A protein and the small-molecule ligand that binds it are described below.
Small molecule (SMILES): [H]/N=C(\N)c1ccc(C[C@@H](NC(=O)CNS(=O)(=O)c2ccc3ccccc3c2)C(=O)N2CCCCC2)cc1

Binding-site contacts:
Ligand atom NG2 contacts residue GLY238 of chain 1.B at 3.7 Å.
Ligand atom CF contacts residue ALA200 of chain 1.B at 3.1 Å (hydrophobic).
Ligand atom C7 contacts residue LEU96 of chain 1.B at 3.6 Å (hydrophobic).
Ligand atom C31 contacts residue TRP50 of chain 1.B at 3.3 Å (hydrophobic).
Ligand atom O1 contacts residue HIS43 of chain 1.B at 3.7 Å.
Ligand atom CF contacts residue GLY230 of chain 1.B at 3.7 Å.
Ligand atom C contacts residue GLY228 of chain 1.B at 3.6 Å.
Ligand atom NG1 contacts residue ASP199 of chain 1.B at 3.2 Å (salt-bridge).
Ligand atom N11 contacts residue HIS43 of chain 1.B at 3.5 Å.
Ligand atom CZ contacts residue ALA200 of chain 1.B at 3.6 Å (hydrophobic).
Ligand atom C7 contacts residue ASN95 of chain 1.B at 3.5 Å.
Ligand atom CE2 contacts residue TRP227 of chain 1.B at 3.5 Å (hydrophobic).
Ligand atom CD1 contacts residue GLU202 of chain 1.B at 3.3 Å.
Ligand atom C6 contacts residue GLU94 of chain 1.B at 3.8 Å.
Ligand atom CD2 contacts residue TRP227 of chain 1.B at 3.6 Å (hydrophobic).
Ligand atom CD2 contacts residue SER226 of chain 1.B at 3.6 Å.
Ligand atom NG2 contacts residue ASP199 of chain 1.B at 3.0 Å (salt-bridge).
Ligand atom CB1 contacts residue SER205 of chain 1.B at 3.2 Å.
Ligand atom NG2 contacts residue TRP227 of chain 1.B at 3.6 Å.
Ligand atom CE2 contacts residue GLY228 of chain 1.B at 3.8 Å.
Ligand atom O contacts residue TRP227 of chain 1.B at 3.4 Å.
Ligand atom N contacts residue GLY228 of chain 1.B at 2.7 Å (h-bond).
Ligand atom O2S contacts residue GLU229 of chain 1.B at 3.3 Å.
Ligand atom C6 contacts residue LEU96 of chain 1.B at 3.6 Å (hydrophobic).
Ligand atom NG1 contacts residue CYS231 of chain 1.B at 3.7 Å.
Ligand atom CD2 contacts residue SER205 of chain 1.B at 3.5 Å.
Ligand atom NG1 contacts residue GLY230 of chain 1.B at 2.7 Å (h-bond).
Ligand atom CF contacts residue ASP199 of chain 1.B at 3.5 Å.
Ligand atom NG2 contacts residue ALA200 of chain 1.B at 3.4 Å (h-bond).
Ligand atom C6 contacts residue ASN95 of chain 1.B at 3.8 Å.
Ligand atom CA contacts residue GLY228 of chain 1.B at 3.5 Å.
Ligand atom CE1 contacts residue GLY230 of chain 1.B at 3.2 Å.
Ligand atom CG contacts residue SER205 of chain 1.B at 3.7 Å.
Ligand atom O contacts residue GLY228 of chain 1.B at 3.0 Å (h-bond).
Ligand atom C61 contacts residue LEU96 of chain 1.B at 3.6 Å (hydrophobic).
Ligand atom O2S contacts residue GLY228 of chain 1.B at 3.7 Å.
Ligand atom NG1 contacts residue ALA200 of chain 1.B at 3.1 Å (h-bond).
Ligand atom CB contacts residue HIS43 of chain 1.B at 3.7 Å.
Ligand atom C31 contacts residue TYR47 of chain 1.B at 3.8 Å (hydrophobic).
Ligand atom C21 contacts residue HIS43 of chain 1.B at 3.4 Å.

Sequence of chain 1.B:
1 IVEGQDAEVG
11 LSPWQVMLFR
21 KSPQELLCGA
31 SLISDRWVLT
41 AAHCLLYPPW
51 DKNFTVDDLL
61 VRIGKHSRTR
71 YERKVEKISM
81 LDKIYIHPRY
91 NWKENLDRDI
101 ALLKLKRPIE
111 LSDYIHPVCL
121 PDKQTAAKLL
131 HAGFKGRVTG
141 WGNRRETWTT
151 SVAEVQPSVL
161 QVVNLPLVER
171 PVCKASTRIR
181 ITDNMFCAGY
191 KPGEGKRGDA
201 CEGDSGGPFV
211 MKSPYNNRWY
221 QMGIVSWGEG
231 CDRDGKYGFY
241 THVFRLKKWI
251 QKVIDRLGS